This protein binds this small molecule.
Small molecule (SMILES): CC(=O)N[C@@H]1[C@@H](O)[C@H](O)[C@@H](CO)O[C@H]1O

Sequence of chain 1.F:
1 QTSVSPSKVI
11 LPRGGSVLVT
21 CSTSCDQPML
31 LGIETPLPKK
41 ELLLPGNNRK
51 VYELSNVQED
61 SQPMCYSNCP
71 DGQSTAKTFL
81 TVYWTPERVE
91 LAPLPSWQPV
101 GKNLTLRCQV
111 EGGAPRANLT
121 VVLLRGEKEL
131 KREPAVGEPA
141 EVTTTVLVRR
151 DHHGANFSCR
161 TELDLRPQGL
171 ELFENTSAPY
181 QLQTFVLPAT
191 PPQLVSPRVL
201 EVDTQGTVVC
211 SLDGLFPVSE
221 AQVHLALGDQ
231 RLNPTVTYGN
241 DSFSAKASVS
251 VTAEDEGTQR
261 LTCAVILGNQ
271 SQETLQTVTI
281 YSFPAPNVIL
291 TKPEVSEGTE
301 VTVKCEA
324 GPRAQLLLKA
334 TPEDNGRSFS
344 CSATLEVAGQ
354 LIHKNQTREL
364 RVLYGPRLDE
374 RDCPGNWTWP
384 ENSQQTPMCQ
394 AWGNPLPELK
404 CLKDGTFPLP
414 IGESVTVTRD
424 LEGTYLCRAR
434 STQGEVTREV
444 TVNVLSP

Binding-site contacts:
Ligand atom C7 contacts residue ASN156 of chain 1.F at 3.3 Å.
Ligand atom O4 contacts residue GLU127 of chain 1.F at 3.1 Å (salt-bridge).
Ligand atom C6 contacts residue GLU127 of chain 1.F at 3.8 Å.
Ligand atom C1 contacts residue ASN156 of chain 1.F at 1.4 Å.
Ligand atom C4 contacts residue GLU127 of chain 1.F at 3.6 Å.
Ligand atom C5 contacts residue GLU127 of chain 1.F at 3.6 Å.
Ligand atom O5 contacts residue GLY126 of chain 1.F at 3.7 Å.
Ligand atom C3 contacts residue ASN156 of chain 1.F at 3.6 Å.
Ligand atom C4 contacts residue ASN156 of chain 1.F at 4.2 Å.
Ligand atom C3 contacts residue GLU127 of chain 1.F at 3.6 Å.
Ligand atom C1 contacts residue GLY126 of chain 1.F at 3.4 Å.
Ligand atom C2 contacts residue ASN156 of chain 1.F at 2.3 Å.
Ligand atom C5 contacts residue GLY126 of chain 1.F at 4.0 Å.
Ligand atom C8 contacts residue PRO179 of chain 1.F at 4.4 Å (hydrophobic).
Ligand atom O3 contacts residue GLU127 of chain 1.F at 4.2 Å.
Ligand atom C6 contacts residue LYS128 of chain 1.F at 4.3 Å.
Ligand atom O7 contacts residue ASN156 of chain 1.F at 3.2 Å (h-bond).
Ligand atom O5 contacts residue ASN156 of chain 1.F at 2.5 Å (h-bond).
Ligand atom N2 contacts residue ASN156 of chain 1.F at 2.5 Å (h-bond).
Ligand atom C8 contacts residue ASN156 of chain 1.F at 4.2 Å.
Ligand atom C5 contacts residue ASN156 of chain 1.F at 3.7 Å.